Sequence of chain 1.M:
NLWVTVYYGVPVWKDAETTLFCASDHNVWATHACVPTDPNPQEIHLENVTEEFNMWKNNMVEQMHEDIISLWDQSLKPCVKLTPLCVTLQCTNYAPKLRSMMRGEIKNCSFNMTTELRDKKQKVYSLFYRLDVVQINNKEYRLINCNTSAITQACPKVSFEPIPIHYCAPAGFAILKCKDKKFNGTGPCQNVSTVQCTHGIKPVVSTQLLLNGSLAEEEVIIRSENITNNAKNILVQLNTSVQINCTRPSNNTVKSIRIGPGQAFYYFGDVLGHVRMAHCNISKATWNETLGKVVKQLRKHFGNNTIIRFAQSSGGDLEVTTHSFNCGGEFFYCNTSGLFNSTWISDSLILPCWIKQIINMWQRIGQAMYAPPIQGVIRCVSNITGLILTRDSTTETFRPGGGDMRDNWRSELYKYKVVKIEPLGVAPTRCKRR

The protein below binds the small molecule below.
Small molecule (SMILES): CC(=O)N[C@@H]1[C@@H](O)[C@H](O)[C@@H](CO)O[C@H]1O

Binding-site contacts:
Ligand atom C1 contacts residue ASN259 of chain 1.M at 1.4 Å.
Ligand atom O6 contacts residue LYS313 of chain 1.M at 4.3 Å.
Ligand atom N2 contacts residue THR260 of chain 1.M at 4.0 Å.
Ligand atom C7 contacts residue THR260 of chain 1.M at 4.4 Å.
Ligand atom O5 contacts residue ASN259 of chain 1.M at 2.4 Å (h-bond).
Ligand atom O7 contacts residue GLU238 of chain 1.M at 4.2 Å.
Ligand atom C6 contacts residue GLU239 of chain 1.M at 4.5 Å.
Ligand atom C6 contacts residue GLN317 of chain 1.M at 3.9 Å.
Ligand atom O5 contacts residue VAL240 of chain 1.M at 4.2 Å.
Ligand atom C1 contacts residue GLU239 of chain 1.M at 4.3 Å.
Ligand atom C8 contacts residue ASN259 of chain 1.M at 4.4 Å.
Ligand atom C2 contacts residue ASN259 of chain 1.M at 2.4 Å.
Ligand atom C4 contacts residue ASN259 of chain 1.M at 4.2 Å.
Ligand atom O7 contacts residue ASN259 of chain 1.M at 3.6 Å.
Ligand atom O6 contacts residue GLN317 of chain 1.M at 3.2 Å (h-bond).
Ligand atom C3 contacts residue ASN259 of chain 1.M at 3.8 Å.
Ligand atom C8 contacts residue THR260 of chain 1.M at 3.8 Å.
Ligand atom C1 contacts residue GLU238 of chain 1.M at 4.1 Å.
Ligand atom O5 contacts residue GLU239 of chain 1.M at 3.7 Å.
Ligand atom C2 contacts residue GLU238 of chain 1.M at 4.2 Å.
Ligand atom O5 contacts residue LYS313 of chain 1.M at 4.2 Å.
Ligand atom C1 contacts residue LYS313 of chain 1.M at 4.1 Å.
Ligand atom C7 contacts residue ASN259 of chain 1.M at 3.5 Å.
Ligand atom N2 contacts residue ASN259 of chain 1.M at 2.9 Å (h-bond).
Ligand atom C5 contacts residue LYS313 of chain 1.M at 3.9 Å.
Ligand atom O5 contacts residue GLU238 of chain 1.M at 3.9 Å.
Ligand atom C5 contacts residue ASN259 of chain 1.M at 3.7 Å.